Sequence of chain 1.A:
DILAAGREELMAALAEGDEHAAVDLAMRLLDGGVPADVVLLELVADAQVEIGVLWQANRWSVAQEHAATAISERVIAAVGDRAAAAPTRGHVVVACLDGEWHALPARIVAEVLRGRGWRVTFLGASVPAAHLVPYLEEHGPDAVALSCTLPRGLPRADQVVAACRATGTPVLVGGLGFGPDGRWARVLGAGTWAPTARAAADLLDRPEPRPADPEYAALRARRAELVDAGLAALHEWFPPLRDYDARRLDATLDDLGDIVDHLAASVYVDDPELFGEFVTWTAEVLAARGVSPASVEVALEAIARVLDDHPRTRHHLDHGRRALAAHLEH

Sequence of chain 1.B:
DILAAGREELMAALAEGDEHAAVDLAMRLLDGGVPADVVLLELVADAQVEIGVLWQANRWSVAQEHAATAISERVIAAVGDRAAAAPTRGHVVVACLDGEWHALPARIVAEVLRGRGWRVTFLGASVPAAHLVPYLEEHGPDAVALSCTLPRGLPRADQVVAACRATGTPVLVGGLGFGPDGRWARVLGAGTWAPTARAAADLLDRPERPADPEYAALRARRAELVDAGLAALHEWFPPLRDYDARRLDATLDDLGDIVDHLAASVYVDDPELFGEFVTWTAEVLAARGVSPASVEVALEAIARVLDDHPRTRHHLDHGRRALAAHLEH

This small molecule binds to this protein.
Small molecule (SMILES): C=CC1=C(C)/C(=C/c2[nH]c(/C=C3\N=C(/C=C4\NC(=O)C(C)=C4C=C)C(C)=C3CCC(=O)O)c(CCC(=O)O)c2C)NC1=O

Binding-site contacts:
Ligand atom C1D contacts residue ASP264 of chain 1.B at 3.5 Å.
Ligand atom C3C contacts residue TRP290 of chain 1.B at 3.7 Å (hydrophobic).
Ligand atom CMC contacts residue TRP290 of chain 1.B at 3.7 Å (hydrophobic).
Ligand atom NA contacts residue ASP264 of chain 1.B at 2.8 Å (salt-bridge).
Ligand atom CHD contacts residue ASP264 of chain 1.B at 3.4 Å.
Ligand atom CAB contacts residue LEU243 of chain 1.B at 3.7 Å (hydrophobic).
Ligand atom O1A contacts residue ARG256 of chain 1.B at 2.2 Å (salt-bridge).
Ligand atom O2A contacts residue ARG257 of chain 1.B at 2.4 Å (salt-bridge).
Ligand atom CHD contacts residue VAL294 of chain 1.B at 3.6 Å (hydrophobic).
Ligand atom CAD contacts residue ARG298 of chain 1.B at 3.5 Å.
Ligand atom CMC contacts residue ASP267 of chain 1.B at 3.4 Å.
Ligand atom C2C contacts residue TRP290 of chain 1.B at 3.7 Å (hydrophobic).
Ligand atom OB contacts residue LEU295 of chain 1.B at 3.6 Å.
Ligand atom CGA contacts residue ARG256 of chain 1.B at 3.4 Å.
Ligand atom CMA contacts residue TYR253 of chain 1.B at 3.5 Å (hydrophobic).
Ligand atom CGA contacts residue ARG257 of chain 1.B at 3.2 Å.
Ligand atom C2C contacts residue ASP267 of chain 1.B at 3.6 Å.
Ligand atom OB contacts residue ASP264 of chain 1.B at 3.1 Å.
Ligand atom C4D contacts residue ASP264 of chain 1.B at 3.7 Å.
Ligand atom CAB contacts residue SER304 of chain 1.B at 3.4 Å.
Ligand atom CAA contacts residue ARG256 of chain 1.B at 3.7 Å.
Ligand atom CMD contacts residue TRP55 of chain 1.B at 3.5 Å (hydrophobic).
Ligand atom C4C contacts residue ASP264 of chain 1.B at 3.6 Å.
Ligand atom NB contacts residue ASP264 of chain 1.B at 2.8 Å (salt-bridge).
Ligand atom CBB contacts residue SER304 of chain 1.B at 3.5 Å.
Ligand atom O2D contacts residue HIS131 of chain 1.A at 2.8 Å (h-bond).
Ligand atom ND contacts residue LEU295 of chain 1.B at 3.6 Å.
Ligand atom NA contacts residue LEU295 of chain 1.B at 3.6 Å.
Ligand atom ND contacts residue ASP264 of chain 1.B at 2.6 Å (salt-bridge).
Ligand atom OC contacts residue B121 of chain 1.I at 2.9 Å (h-bond).
Ligand atom C4A contacts residue ASP264 of chain 1.B at 3.7 Å.
Ligand atom C3D contacts residue ARG298 of chain 1.B at 3.7 Å.
Ligand atom CGD contacts residue HIS131 of chain 1.A at 3.7 Å.
Ligand atom C4B contacts residue ASP264 of chain 1.B at 3.5 Å.
Ligand atom CAC contacts residue TRP290 of chain 1.B at 3.5 Å (hydrophobic).
Ligand atom OB contacts residue ILE268 of chain 1.B at 3.7 Å.
Ligand atom O1A contacts residue ARG257 of chain 1.B at 3.7 Å.
Ligand atom CHB contacts residue THR261 of chain 1.B at 3.3 Å.
Ligand atom NB contacts residue LEU295 of chain 1.B at 3.6 Å.
Ligand atom C4B contacts residue LEU295 of chain 1.B at 3.5 Å (hydrophobic).